Binding-site contacts:
Ligand atom C4' contacts residue SER173 of chain 2.A at 4.2 Å.
Ligand atom O6 contacts residue TRP238 of chain 2.A at 3.5 Å (h-bond).
Ligand atom O4 contacts residue GLU241 of chain 2.A at 2.6 Å (salt-bridge).
Ligand atom C6 contacts residue PHE174 of chain 2.A at 4.2 Å (hydrophobic).
Ligand atom C4' contacts residue LEU267 of chain 2.A at 4.3 Å (hydrophobic).
Ligand atom C6 contacts residue TYR202 of chain 2.A at 3.8 Å (hydrophobic).
Ligand atom C3' contacts residue SER173 of chain 2.A at 3.1 Å.
Ligand atom C1' contacts residue SER173 of chain 2.A at 4.2 Å.
Ligand atom C6 contacts residue GLU241 of chain 2.A at 3.5 Å.
Ligand atom C5 contacts residue GLU241 of chain 2.A at 3.9 Å.
Ligand atom C1 contacts residue HIS171 of chain 2.A at 4.0 Å.
Ligand atom C6' contacts residue TRP263 of chain 2.A at 4.3 Å (hydrophobic).
Ligand atom C4' contacts residue PRO172 of chain 2.A at 4.2 Å (hydrophobic).
Ligand atom C2' contacts residue SER173 of chain 2.A at 4.2 Å.
Ligand atom C4 contacts residue TRP238 of chain 2.A at 3.6 Å (hydrophobic).
Ligand atom O5 contacts residue HIS171 of chain 2.A at 3.2 Å.
Ligand atom O4 contacts residue HIS171 of chain 2.A at 3.0 Å.
Ligand atom O6 contacts residue PHE174 of chain 2.A at 3.4 Å.
Ligand atom C6' contacts residue ASP264 of chain 2.A at 3.8 Å.
Ligand atom C6 contacts residue TRP238 of chain 2.A at 3.4 Å (hydrophobic).
Ligand atom C2 contacts residue MET204 of chain 2.A at 4.0 Å (hydrophobic).
Ligand atom C6 contacts residue THR183 of chain 2.A at 3.3 Å.
Ligand atom O6 contacts residue THR183 of chain 2.A at 2.9 Å (h-bond).
Ligand atom C2 contacts residue HIS171 of chain 2.A at 4.2 Å.
Ligand atom C3 contacts residue TRP238 of chain 2.A at 3.5 Å (hydrophobic).
Ligand atom O2 contacts residue MET204 of chain 2.A at 3.1 Å.
Ligand atom C6' contacts residue PRO172 of chain 2.A at 3.9 Å (hydrophobic).
Ligand atom C6 contacts residue HIS171 of chain 2.A at 4.0 Å.
Ligand atom C4 contacts residue GLU241 of chain 2.A at 3.2 Å.
Ligand atom C5 contacts residue HIS171 of chain 2.A at 3.9 Å.
Ligand atom C1 contacts residue MET204 of chain 2.A at 4.2 Å (hydrophobic).
Ligand atom C5' contacts residue MET204 of chain 2.A at 4.0 Å (hydrophobic).
Ligand atom C2 contacts residue MET204 of chain 2.A at 4.1 Å (hydrophobic).
Ligand atom C4 contacts residue HIS171 of chain 2.A at 4.0 Å.
Ligand atom C5' contacts residue PRO172 of chain 2.A at 4.3 Å (hydrophobic).
Ligand atom O1 contacts residue HIS171 of chain 2.A at 3.6 Å.
Ligand atom C3' contacts residue HIS171 of chain 2.A at 4.0 Å.
Ligand atom C5 contacts residue TRP238 of chain 2.A at 3.5 Å (hydrophobic).
Ligand atom N3 contacts residue TRP238 of chain 2.A at 4.0 Å.
Ligand atom O4 contacts residue MET204 of chain 2.A at 3.9 Å.

Sequence of chain 2.A:
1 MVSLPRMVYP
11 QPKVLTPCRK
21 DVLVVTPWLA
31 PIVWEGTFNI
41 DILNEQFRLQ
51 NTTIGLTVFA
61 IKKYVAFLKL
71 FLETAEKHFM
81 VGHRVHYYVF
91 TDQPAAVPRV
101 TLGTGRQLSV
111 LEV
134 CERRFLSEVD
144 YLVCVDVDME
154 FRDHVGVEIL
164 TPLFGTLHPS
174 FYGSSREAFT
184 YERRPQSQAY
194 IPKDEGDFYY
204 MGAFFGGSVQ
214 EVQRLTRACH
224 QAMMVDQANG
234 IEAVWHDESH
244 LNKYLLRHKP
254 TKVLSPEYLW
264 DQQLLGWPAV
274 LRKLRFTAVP

The protein below binds the small molecule below.
Small molecule (SMILES): CCCCCCO[C@@H]1O[C@H](CO)[C@H](O)[C@H](N)[C@H]1O[C@@H]1O[C@@H](C)[C@@H](O)[C@@H](O)[C@@H]1O